Sequence of chain 1.B:
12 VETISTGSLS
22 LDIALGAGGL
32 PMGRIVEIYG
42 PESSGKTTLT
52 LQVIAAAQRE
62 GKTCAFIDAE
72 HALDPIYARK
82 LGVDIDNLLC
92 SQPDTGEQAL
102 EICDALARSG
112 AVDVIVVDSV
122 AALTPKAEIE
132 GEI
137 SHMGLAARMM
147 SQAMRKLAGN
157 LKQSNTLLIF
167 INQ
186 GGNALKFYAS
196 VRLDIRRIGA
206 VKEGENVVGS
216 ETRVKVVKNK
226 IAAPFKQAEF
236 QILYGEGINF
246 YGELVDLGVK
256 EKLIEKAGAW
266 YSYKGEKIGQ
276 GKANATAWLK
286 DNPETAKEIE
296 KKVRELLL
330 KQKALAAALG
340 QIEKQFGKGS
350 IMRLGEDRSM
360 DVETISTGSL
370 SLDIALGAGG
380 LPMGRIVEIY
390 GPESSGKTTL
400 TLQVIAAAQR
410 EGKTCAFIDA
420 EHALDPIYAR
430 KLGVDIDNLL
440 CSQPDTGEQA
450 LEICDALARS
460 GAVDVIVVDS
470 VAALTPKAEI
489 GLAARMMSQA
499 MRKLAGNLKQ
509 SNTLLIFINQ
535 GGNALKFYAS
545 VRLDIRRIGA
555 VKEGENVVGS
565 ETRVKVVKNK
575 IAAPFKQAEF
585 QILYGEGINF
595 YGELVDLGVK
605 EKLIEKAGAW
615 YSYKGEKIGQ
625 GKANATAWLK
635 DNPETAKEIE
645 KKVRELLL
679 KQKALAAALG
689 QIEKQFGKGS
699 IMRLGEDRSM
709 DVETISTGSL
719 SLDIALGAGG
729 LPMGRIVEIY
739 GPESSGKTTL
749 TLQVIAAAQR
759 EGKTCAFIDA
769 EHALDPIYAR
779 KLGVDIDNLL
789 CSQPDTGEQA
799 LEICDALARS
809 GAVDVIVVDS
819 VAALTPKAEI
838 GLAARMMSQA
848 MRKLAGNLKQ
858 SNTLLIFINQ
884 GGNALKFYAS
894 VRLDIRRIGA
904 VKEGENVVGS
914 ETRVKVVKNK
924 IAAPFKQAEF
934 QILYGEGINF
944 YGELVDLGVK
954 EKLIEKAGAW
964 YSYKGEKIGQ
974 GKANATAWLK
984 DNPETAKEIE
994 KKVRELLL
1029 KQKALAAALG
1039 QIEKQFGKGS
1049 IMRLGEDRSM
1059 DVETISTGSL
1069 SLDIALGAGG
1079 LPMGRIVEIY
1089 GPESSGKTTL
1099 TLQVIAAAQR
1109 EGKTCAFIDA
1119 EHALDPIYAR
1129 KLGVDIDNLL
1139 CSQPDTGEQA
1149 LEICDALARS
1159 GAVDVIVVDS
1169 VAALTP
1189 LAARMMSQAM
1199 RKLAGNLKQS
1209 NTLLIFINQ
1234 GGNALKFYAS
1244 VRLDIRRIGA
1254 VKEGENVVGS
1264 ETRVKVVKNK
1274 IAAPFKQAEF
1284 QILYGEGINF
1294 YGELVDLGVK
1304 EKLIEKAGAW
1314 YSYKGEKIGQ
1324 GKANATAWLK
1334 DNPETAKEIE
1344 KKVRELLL

This small molecule binds to this protein.
Small molecule (SMILES): Nc1ncnc2c1ncn2[C@@H]1O[C@H](CO[P](=O)(O)O[P](=O)(O)NP(=O)(O)O)[C@@H](O)[C@H]1O

Binding-site contacts:
Ligand atom O2B contacts residue LYS396 of chain 1.B at 3.1 Å (salt-bridge).
Ligand atom O1B contacts residue SER393 of chain 1.B at 2.9 Å (h-bond).
Ligand atom C2 contacts residue GLY589 of chain 1.B at 3.8 Å.
Ligand atom C1' contacts residue TYR427 of chain 1.B at 4.0 Å (hydrophobic).
Ligand atom O5' contacts residue GLY395 of chain 1.B at 3.7 Å.
Ligand atom O1A contacts residue LYS396 of chain 1.B at 4.1 Å.
Ligand atom O1B contacts residue GLU392 of chain 1.B at 3.8 Å.
Ligand atom C5' contacts residue THR398 of chain 1.B at 4.2 Å.
Ligand atom O2G contacts residue SER393 of chain 1.B at 3.4 Å (h-bond).
Ligand atom O1B contacts residue SER394 of chain 1.B at 3.6 Å (h-bond).
Ligand atom C5 contacts residue TYR427 of chain 1.B at 4.0 Å (hydrophobic).
Ligand atom N9 contacts residue TYR427 of chain 1.B at 4.1 Å.
Ligand atom PG contacts residue LYS396 of chain 1.B at 4.1 Å.
Ligand atom N6 contacts residue ASP424 of chain 1.B at 3.4 Å (salt-bridge).
Ligand atom C5' contacts residue GLY395 of chain 1.B at 3.6 Å.
Ligand atom PA contacts residue THR397 of chain 1.B at 3.5 Å.
Ligand atom O1A contacts residue THR397 of chain 1.B at 3.3 Å.
Ligand atom O1G contacts residue GLU420 of chain 1.B at 3.6 Å.
Ligand atom O3A contacts residue THR397 of chain 1.B at 3.1 Å (h-bond).
Ligand atom O2A contacts residue THR397 of chain 1.B at 3.1 Å.
Ligand atom O2' contacts residue TYR588 of chain 1.B at 4.1 Å.
Ligand atom O3A contacts residue GLY395 of chain 1.B at 3.9 Å.
Ligand atom C2 contacts residue TYR588 of chain 1.B at 4.0 Å (hydrophobic).
Ligand atom N3 contacts residue TYR588 of chain 1.B at 3.9 Å.
Ligand atom PB contacts residue SER393 of chain 1.B at 4.1 Å.
Ligand atom O1A contacts residue THR398 of chain 1.B at 2.8 Å (h-bond).
Ligand atom O2G contacts residue LYS396 of chain 1.B at 3.9 Å.
Ligand atom PB contacts residue LYS396 of chain 1.B at 3.4 Å.
Ligand atom O2G contacts residue GLU392 of chain 1.B at 3.7 Å.
Ligand atom PB contacts residue THR397 of chain 1.B at 4.0 Å.
Ligand atom C4 contacts residue TYR427 of chain 1.B at 4.0 Å (hydrophobic).
Ligand atom N3 contacts residue GLY589 of chain 1.B at 3.9 Å.
Ligand atom O1A contacts residue GLY395 of chain 1.B at 3.4 Å (h-bond).
Ligand atom O1B contacts residue LYS396 of chain 1.B at 2.8 Å (salt-bridge).
Ligand atom O1G contacts residue LYS396 of chain 1.B at 3.5 Å (salt-bridge).
Ligand atom O4' contacts residue THR398 of chain 1.B at 3.6 Å (h-bond).
Ligand atom O3A contacts residue LYS396 of chain 1.B at 3.7 Å.
Ligand atom O5' contacts residue SER393 of chain 1.B at 3.9 Å.
Ligand atom N7 contacts residue TYR427 of chain 1.B at 4.1 Å.
Ligand atom O2B contacts residue THR397 of chain 1.B at 3.4 Å.